Binding-site contacts:
Ligand atom OAW contacts residue ILE616 of chain 1.C at 3.5 Å.
Ligand atom CAL contacts residue ILE616 of chain 1.C at 3.6 Å (hydrophobic).
Ligand atom CAJ contacts residue LEU718 of chain 1.C at 4.2 Å (hydrophobic).
Ligand atom CAA contacts residue PHE624 of chain 1.C at 4.3 Å (hydrophobic).
Ligand atom CAR contacts residue PHE836 of chain 1.C at 4.0 Å (hydrophobic).
Ligand atom CAE contacts residue LEU717 of chain 1.C at 4.2 Å (hydrophobic).
Ligand atom CBG contacts residue PHE624 of chain 1.C at 4.3 Å (hydrophobic).
Ligand atom CAX contacts residue TRP606 of chain 1.C at 3.4 Å (hydrophobic).
Ligand atom CBF contacts residue VAL714 of chain 1.C at 4.0 Å (hydrophobic).
Ligand atom CAU contacts residue VAL714 of chain 1.C at 3.7 Å (hydrophobic).
Ligand atom CAQ contacts residue PHE624 of chain 1.C at 4.2 Å (hydrophobic).
Ligand atom CAX contacts residue PHE709 of chain 1.C at 4.3 Å (hydrophobic).
Ligand atom OAG contacts residue PHE709 of chain 1.C at 3.2 Å.
Ligand atom CAK contacts residue VAL620 of chain 1.C at 3.7 Å (hydrophobic).
Ligand atom OAH contacts residue TRP606 of chain 1.C at 3.1 Å.
Ligand atom CAV contacts residue ILE616 of chain 1.C at 4.1 Å (hydrophobic).
Ligand atom OAF contacts residue TRP606 of chain 1.C at 2.8 Å (h-bond).
Ligand atom CAX contacts residue ASN839 of chain 1.C at 2.8 Å.
Ligand atom CAS contacts residue VAL713 of chain 1.C at 4.0 Å (hydrophobic).
Ligand atom CAZ contacts residue VAL620 of chain 1.C at 3.8 Å (hydrophobic).
Ligand atom CAT contacts residue VAL713 of chain 1.C at 3.6 Å (hydrophobic).
Ligand atom CAL contacts residue ASN839 of chain 1.C at 3.3 Å.
Ligand atom CAS contacts residue VAL714 of chain 1.C at 3.9 Å (hydrophobic).
Ligand atom CAM contacts residue ILE616 of chain 1.C at 3.6 Å (hydrophobic).
Ligand atom OAF contacts residue ASN839 of chain 1.C at 3.5 Å (h-bond).
Ligand atom CAR contacts residue VAL713 of chain 1.C at 4.3 Å (hydrophobic).
Ligand atom CAN contacts residue PHE624 of chain 1.C at 3.9 Å (hydrophobic).
Ligand atom CAM contacts residue LEU619 of chain 1.C at 4.2 Å (hydrophobic).
Ligand atom CAY contacts residue ILE616 of chain 1.C at 4.0 Å (hydrophobic).
Ligand atom CAZ contacts residue MET710 of chain 1.C at 4.2 Å (hydrophobic).
Ligand atom OAG contacts residue MET710 of chain 1.C at 3.7 Å.
Ligand atom CAU contacts residue LEU717 of chain 1.C at 4.0 Å (hydrophobic).
Ligand atom CAT contacts residue MET710 of chain 1.C at 4.3 Å (hydrophobic).
Ligand atom CAP contacts residue PHE624 of chain 1.C at 3.7 Å (hydrophobic).
Ligand atom CAI contacts residue VAL620 of chain 1.C at 3.6 Å (hydrophobic).
Ligand atom CBE contacts residue PHE624 of chain 1.C at 4.2 Å (hydrophobic).
Ligand atom CAY contacts residue PHE709 of chain 1.C at 3.9 Å (hydrophobic).
Ligand atom OAH contacts residue PHE709 of chain 1.C at 3.2 Å.
Ligand atom CAV contacts residue VAL620 of chain 1.C at 3.9 Å (hydrophobic).
Ligand atom OAH contacts residue ASN839 of chain 1.C at 2.5 Å (h-bond).

Sequence of chain 1.C:
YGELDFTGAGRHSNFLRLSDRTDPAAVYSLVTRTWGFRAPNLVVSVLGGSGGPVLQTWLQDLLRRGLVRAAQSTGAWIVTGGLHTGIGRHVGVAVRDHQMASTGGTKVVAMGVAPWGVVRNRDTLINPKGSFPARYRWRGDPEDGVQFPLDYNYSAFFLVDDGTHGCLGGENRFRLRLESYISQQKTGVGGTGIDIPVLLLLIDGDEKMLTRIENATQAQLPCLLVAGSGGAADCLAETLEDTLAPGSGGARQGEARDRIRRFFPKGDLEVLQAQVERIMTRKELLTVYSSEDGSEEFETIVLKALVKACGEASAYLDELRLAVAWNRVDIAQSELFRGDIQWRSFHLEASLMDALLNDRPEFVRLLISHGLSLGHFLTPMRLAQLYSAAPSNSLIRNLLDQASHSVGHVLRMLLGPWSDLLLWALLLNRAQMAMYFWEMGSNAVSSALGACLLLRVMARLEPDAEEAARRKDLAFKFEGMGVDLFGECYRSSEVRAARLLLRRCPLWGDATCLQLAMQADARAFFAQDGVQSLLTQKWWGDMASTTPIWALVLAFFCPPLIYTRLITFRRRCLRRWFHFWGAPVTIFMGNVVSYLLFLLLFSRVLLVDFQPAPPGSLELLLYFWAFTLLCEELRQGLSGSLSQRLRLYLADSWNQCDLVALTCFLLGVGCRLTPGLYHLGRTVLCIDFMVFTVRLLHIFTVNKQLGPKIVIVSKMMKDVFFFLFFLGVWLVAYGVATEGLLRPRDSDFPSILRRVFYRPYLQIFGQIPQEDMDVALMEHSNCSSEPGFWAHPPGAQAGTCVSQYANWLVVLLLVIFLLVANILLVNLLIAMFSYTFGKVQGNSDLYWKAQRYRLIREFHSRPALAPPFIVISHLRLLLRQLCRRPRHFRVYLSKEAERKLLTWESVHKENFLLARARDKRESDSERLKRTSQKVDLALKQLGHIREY

This protein binds this small molecule.
Small molecule (SMILES): CC(C)CCC[C@@H](C)[C@H]1CC[C@H]2[C@@H]3CC=C4C[C@@H](OC(=O)CCC(=O)O)CC[C@]4(C)[C@H]3CC[C@]12C